This small molecule binds to this protein.
Small molecule (SMILES): CC(=O)N[C@H]1[C@H](O[C@H]2[C@H](O)[C@@H](NC(C)=O)CO[C@@H]2CO[C@@H]2O[C@@H](C)[C@@H](O)[C@@H](O)[C@@H]2O)O[C@H](CO)[C@@H](O[C@@H]2O[C@H](CO)[C@@H](O)[C@H](O[C@@H]3O[C@H](CO)[C@@H](O)[C@H](O)[C@@H]3O)[C@@H]2O)[C@@H]1O

Sequence of chain 1.E:
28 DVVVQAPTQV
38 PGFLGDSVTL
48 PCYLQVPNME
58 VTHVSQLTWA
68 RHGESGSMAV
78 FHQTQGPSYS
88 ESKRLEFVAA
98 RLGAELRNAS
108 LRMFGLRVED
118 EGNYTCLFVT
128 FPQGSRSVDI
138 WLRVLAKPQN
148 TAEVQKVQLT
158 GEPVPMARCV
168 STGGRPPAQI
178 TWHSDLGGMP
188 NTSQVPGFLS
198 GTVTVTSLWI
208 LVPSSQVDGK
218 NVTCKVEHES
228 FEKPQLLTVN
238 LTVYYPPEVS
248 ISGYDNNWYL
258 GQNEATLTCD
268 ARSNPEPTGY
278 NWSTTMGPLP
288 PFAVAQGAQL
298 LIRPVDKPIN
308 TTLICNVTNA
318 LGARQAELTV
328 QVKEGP

Binding-site contacts:
Ligand atom C1 contacts residue TRP138 of chain 1.E at 3.9 Å (hydrophobic).
Ligand atom C4 contacts residue ASN120 of chain 1.E at 4.2 Å.
Ligand atom C8 contacts residue ASN120 of chain 1.E at 4.1 Å.
Ligand atom C7 contacts residue TRP138 of chain 1.E at 4.3 Å (hydrophobic).
Ligand atom O5 contacts residue TRP138 of chain 1.E at 4.3 Å.
Ligand atom C8 contacts residue GLY119 of chain 1.E at 3.9 Å.
Ligand atom C2 contacts residue TRP138 of chain 1.E at 3.8 Å (hydrophobic).
Ligand atom C5 contacts residue ASN120 of chain 1.E at 3.9 Å.
Ligand atom C3 contacts residue TRP138 of chain 1.E at 2.9 Å (hydrophobic).
Ligand atom O5 contacts residue ASN120 of chain 1.E at 2.4 Å (h-bond).
Ligand atom C6 contacts residue ASN120 of chain 1.E at 3.0 Å.
Ligand atom C7 contacts residue ASN120 of chain 1.E at 3.8 Å.
Ligand atom O7 contacts residue ASN120 of chain 1.E at 4.4 Å.
Ligand atom C5 contacts residue TRP138 of chain 1.E at 3.5 Å (hydrophobic).
Ligand atom O3 contacts residue TRP138 of chain 1.E at 3.5 Å.
Ligand atom O7 contacts residue TRP138 of chain 1.E at 3.8 Å.
Ligand atom N2 contacts residue ASN120 of chain 1.E at 3.0 Å (h-bond).
Ligand atom C8 contacts residue TRP138 of chain 1.E at 4.0 Å (hydrophobic).
Ligand atom O5 contacts residue ASN120 of chain 1.E at 4.0 Å.
Ligand atom C2 contacts residue ASN120 of chain 1.E at 2.6 Å.
Ligand atom C1 contacts residue ASN120 of chain 1.E at 1.4 Å.
Ligand atom C4 contacts residue TRP138 of chain 1.E at 3.3 Å (hydrophobic).
Ligand atom N2 contacts residue TRP138 of chain 1.E at 3.7 Å.
Ligand atom C3 contacts residue ASN120 of chain 1.E at 3.9 Å.
Ligand atom C5 contacts residue ASN120 of chain 1.E at 3.6 Å.
Ligand atom O4 contacts residue TRP138 of chain 1.E at 3.1 Å.